The protein below binds the small molecule below.
Small molecule (SMILES): NC(=O)N[C@H](N)C(=O)O

Binding-site contacts:
Ligand atom NB contacts residue LEU257 of chain 1.O at 4.0 Å.
Ligand atom O contacts residue HIS209 of chain 1.O at 2.7 Å (h-bond).
Ligand atom NB contacts residue MN1 of chain 1.SA at 2.1 Å.
Ligand atom NE contacts residue HIS209 of chain 1.O at 3.8 Å.
Ligand atom O contacts residue MN1 of chain 1.SA at 2.2 Å.
Ligand atom CG contacts residue GLU203 of chain 1.O at 3.5 Å.
Ligand atom C contacts residue GLU203 of chain 1.O at 3.4 Å.
Ligand atom NE contacts residue MN1 of chain 1.SA at 3.2 Å.
Ligand atom N contacts residue MN1 of chain 1.SA at 3.8 Å.
Ligand atom OXT contacts residue LYS259 of chain 1.O at 3.1 Å (salt-bridge).
Ligand atom C contacts residue MN1 of chain 1.SA at 2.9 Å.
Ligand atom OXT contacts residue MN1 of chain 1.SA at 4.1 Å.
Ligand atom N contacts residue GLU203 of chain 1.O at 2.8 Å (salt-bridge).
Ligand atom OE contacts residue MET191 of chain 1.O at 3.7 Å.
Ligand atom C contacts residue HIS205 of chain 1.O at 4.1 Å.
Ligand atom CA contacts residue GLU203 of chain 1.O at 3.3 Å.
Ligand atom C contacts residue LYS259 of chain 1.O at 4.0 Å.
Ligand atom NE contacts residue TYR220 of chain 1.O at 2.8 Å (h-bond).
Ligand atom CA contacts residue LEU257 of chain 1.O at 3.8 Å (hydrophobic).
Ligand atom NE contacts residue GLN243 of chain 1.O at 2.7 Å (h-bond).
Ligand atom CG contacts residue HIS209 of chain 1.O at 4.1 Å.
Ligand atom O contacts residue HIS205 of chain 1.O at 2.8 Å (h-bond).
Ligand atom O contacts residue LYS259 of chain 1.O at 4.0 Å.
Ligand atom NE contacts residue GLU203 of chain 1.O at 3.9 Å.
Ligand atom CA contacts residue HIS209 of chain 1.O at 3.8 Å.
Ligand atom O contacts residue GLU203 of chain 1.O at 3.2 Å (salt-bridge).
Ligand atom NB contacts residue GLN243 of chain 1.O at 3.6 Å.
Ligand atom OE contacts residue TYR220 of chain 1.O at 3.5 Å (h-bond).
Ligand atom OE contacts residue LEU199 of chain 1.O at 4.1 Å.
Ligand atom NB contacts residue GLU203 of chain 1.O at 2.9 Å (salt-bridge).
Ligand atom CG contacts residue GLN243 of chain 1.O at 3.6 Å.
Ligand atom NB contacts residue HIS209 of chain 1.O at 3.2 Å (h-bond).
Ligand atom NE contacts residue MET237 of chain 1.O at 3.8 Å.
Ligand atom OE contacts residue TYR255 of chain 1.O at 3.0 Å (h-bond).
Ligand atom C contacts residue HIS209 of chain 1.O at 3.5 Å.
Ligand atom CG contacts residue TYR220 of chain 1.O at 3.5 Å (hydrophobic).
Ligand atom N contacts residue MET191 of chain 1.O at 4.0 Å.
Ligand atom CG contacts residue TYR255 of chain 1.O at 4.0 Å (hydrophobic).
Ligand atom CG contacts residue MN1 of chain 1.SA at 3.1 Å.
Ligand atom CA contacts residue MN1 of chain 1.SA at 3.0 Å.

Sequence of chain 1.O:
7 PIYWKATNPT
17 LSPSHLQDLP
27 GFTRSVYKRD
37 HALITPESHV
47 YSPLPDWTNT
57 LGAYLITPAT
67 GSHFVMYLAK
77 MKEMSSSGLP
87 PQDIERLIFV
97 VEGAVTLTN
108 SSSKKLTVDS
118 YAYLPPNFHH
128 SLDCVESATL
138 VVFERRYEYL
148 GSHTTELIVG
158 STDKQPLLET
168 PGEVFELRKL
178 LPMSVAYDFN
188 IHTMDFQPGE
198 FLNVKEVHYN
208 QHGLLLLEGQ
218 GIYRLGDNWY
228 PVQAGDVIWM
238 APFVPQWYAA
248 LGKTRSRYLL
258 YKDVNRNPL